Binding-site contacts:
Ligand atom O17 contacts residue LYS89 of chain 1.A at 3.6 Å.
Ligand atom C5 contacts residue LEU134 of chain 1.A at 3.6 Å (hydrophobic).
Ligand atom C11 contacts residue GLN85 of chain 1.A at 3.7 Å.
Ligand atom N16 contacts residue ASP86 of chain 1.A at 3.1 Å (salt-bridge).
Ligand atom C13 contacts residue ASP86 of chain 1.A at 3.8 Å.
Ligand atom C11 contacts residue HIS84 of chain 1.A at 3.1 Å.
Ligand atom BR1 contacts residue PHE80 of chain 1.A at 3.6 Å.
Ligand atom N4 contacts residue LEU134 of chain 1.A at 3.7 Å.
Ligand atom C7 contacts residue GLU81 of chain 1.A at 3.2 Å.
Ligand atom C3 contacts residue LEU134 of chain 1.A at 3.5 Å (hydrophobic).
Ligand atom C7 contacts residue LEU83 of chain 1.A at 3.9 Å (hydrophobic).
Ligand atom N8 contacts residue ILE10 of chain 1.A at 3.8 Å.
Ligand atom N6 contacts residue LEU134 of chain 1.A at 3.5 Å.
Ligand atom C9 contacts residue LEU83 of chain 1.A at 3.3 Å (hydrophobic).
Ligand atom C25 contacts residue ALA144 of chain 1.A at 3.2 Å (hydrophobic).
Ligand atom C10 contacts residue LEU83 of chain 1.A at 3.1 Å (hydrophobic).
Ligand atom C7 contacts residue LEU134 of chain 1.A at 3.4 Å (hydrophobic).
Ligand atom C5 contacts residue ILE10 of chain 1.A at 3.7 Å (hydrophobic).
Ligand atom N6 contacts residue PHE82 of chain 1.A at 3.8 Å.
Ligand atom N16 contacts residue GLN85 of chain 1.A at 3.7 Å.
Ligand atom C5 contacts residue LEU83 of chain 1.A at 3.5 Å (hydrophobic).
Ligand atom C25 contacts residue GLN131 of chain 1.A at 3.4 Å.
Ligand atom C2 contacts residue ALA31 of chain 1.A at 3.5 Å (hydrophobic).
Ligand atom C23 contacts residue GLN131 of chain 1.A at 3.6 Å.
Ligand atom C26 contacts residue VAL18 of chain 1.A at 3.9 Å (hydrophobic).
Ligand atom N4 contacts residue ILE10 of chain 1.A at 3.5 Å.
Ligand atom N8 contacts residue LEU83 of chain 1.A at 2.7 Å (h-bond).
Ligand atom O24 contacts residue VAL18 of chain 1.A at 3.8 Å.
Ligand atom N8 contacts residue PHE82 of chain 1.A at 3.6 Å.
Ligand atom C10 contacts residue GLN85 of chain 1.A at 3.8 Å.
Ligand atom C25 contacts residue ASN132 of chain 1.A at 3.8 Å.
Ligand atom C26 contacts residue ILE10 of chain 1.A at 3.9 Å (hydrophobic).
Ligand atom N6 contacts residue GLU81 of chain 1.A at 3.9 Å.
Ligand atom O24 contacts residue LYS33 of chain 1.A at 3.8 Å.
Ligand atom C10 contacts residue HIS84 of chain 1.A at 3.4 Å.
Ligand atom C2 contacts residue LEU134 of chain 1.A at 3.4 Å (hydrophobic).
Ligand atom N6 contacts residue LEU83 of chain 1.A at 3.2 Å (h-bond).
Ligand atom N16 contacts residue LYS89 of chain 1.A at 3.2 Å.
Ligand atom C12 contacts residue ASP86 of chain 1.A at 3.9 Å.
Ligand atom C7 contacts residue ALA31 of chain 1.A at 3.4 Å (hydrophobic).

Sequence of chain 1.A:
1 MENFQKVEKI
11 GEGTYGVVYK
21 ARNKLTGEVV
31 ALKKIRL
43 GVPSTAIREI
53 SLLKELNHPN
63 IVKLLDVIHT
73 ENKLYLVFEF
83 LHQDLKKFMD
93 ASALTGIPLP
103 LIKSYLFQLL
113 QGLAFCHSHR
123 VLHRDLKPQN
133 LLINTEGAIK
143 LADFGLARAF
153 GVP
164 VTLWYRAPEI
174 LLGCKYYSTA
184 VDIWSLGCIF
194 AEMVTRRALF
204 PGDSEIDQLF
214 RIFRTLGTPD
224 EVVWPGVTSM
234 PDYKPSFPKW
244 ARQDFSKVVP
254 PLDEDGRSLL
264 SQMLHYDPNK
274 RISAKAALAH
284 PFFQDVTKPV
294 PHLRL

A protein and the small-molecule ligand that binds it are described below.
Small molecule (SMILES): C[C@@H](O)[C@@H](C)Oc1nc(Nc2ccc(S(=N)(=O)C3CC3)cc2)ncc1Br